Sequence of chain 1.I:
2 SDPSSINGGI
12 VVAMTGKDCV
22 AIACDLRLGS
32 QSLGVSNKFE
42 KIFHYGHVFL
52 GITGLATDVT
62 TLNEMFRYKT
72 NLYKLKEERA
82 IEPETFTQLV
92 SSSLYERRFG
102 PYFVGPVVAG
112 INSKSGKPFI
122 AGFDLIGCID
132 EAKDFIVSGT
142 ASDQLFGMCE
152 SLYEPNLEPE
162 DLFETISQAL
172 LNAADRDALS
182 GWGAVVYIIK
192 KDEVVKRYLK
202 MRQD

Sequence of chain 1.H:
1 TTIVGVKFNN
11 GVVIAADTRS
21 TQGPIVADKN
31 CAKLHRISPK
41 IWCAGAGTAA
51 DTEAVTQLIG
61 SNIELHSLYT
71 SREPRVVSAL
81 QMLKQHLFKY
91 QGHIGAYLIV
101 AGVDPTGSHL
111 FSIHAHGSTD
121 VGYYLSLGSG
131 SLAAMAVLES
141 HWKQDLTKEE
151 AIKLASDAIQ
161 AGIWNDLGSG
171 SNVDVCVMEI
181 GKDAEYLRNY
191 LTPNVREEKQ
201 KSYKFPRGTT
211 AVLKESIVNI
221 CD

Binding-site contacts:
Ligand atom C38 contacts residue GLY47 of chain 1.H at 3.6 Å.
Ligand atom C58 contacts residue THR1 of chain 1.H at 2.6 Å.
Ligand atom C44 contacts residue THR1 of chain 1.H at 3.6 Å.
Ligand atom O29 contacts residue ALA49 of chain 1.H at 3.0 Å (h-bond).
Ligand atom C15 contacts residue THR48 of chain 1.H at 3.6 Å.
Ligand atom O60 contacts residue SER129 of chain 1.H at 3.2 Å (h-bond).
Ligand atom C37 contacts residue THR48 of chain 1.H at 3.7 Å.
Ligand atom O48 contacts residue ALA46 of chain 1.H at 3.7 Å.
Ligand atom C27 contacts residue ALA27 of chain 1.H at 3.4 Å (hydrophobic).
Ligand atom O40 contacts residue SER20 of chain 1.H at 3.4 Å (h-bond).
Ligand atom O48 contacts residue GLY47 of chain 1.H at 3.0 Å (h-bond).
Ligand atom O21 contacts residue GLN22 of chain 1.H at 3.6 Å.
Ligand atom C59 contacts residue THR1 of chain 1.H at 2.5 Å.
Ligand atom O40 contacts residue THR21 of chain 1.H at 3.1 Å (h-bond).
Ligand atom C43 contacts residue GLY47 of chain 1.H at 3.5 Å.
Ligand atom C39 contacts residue GLY47 of chain 1.H at 3.7 Å.
Ligand atom O48 contacts residue MES1 of chain 1.FA at 2.5 Å (h-bond).
Ligand atom N41 contacts residue THR1 of chain 1.H at 3.6 Å.
Ligand atom C58 contacts residue ARG19 of chain 1.H at 3.5 Å.
Ligand atom N22 contacts residue ASP125 of chain 1.I at 3.1 Å (salt-bridge).
Ligand atom N30 contacts residue THR21 of chain 1.H at 3.0 Å (h-bond).
Ligand atom C43 contacts residue THR1 of chain 1.H at 2.7 Å.
Ligand atom C31 contacts residue GLY47 of chain 1.H at 3.5 Å.
Ligand atom C23 contacts residue THR21 of chain 1.H at 3.5 Å.
Ligand atom N41 contacts residue GLY47 of chain 1.H at 3.0 Å (h-bond).
Ligand atom C27 contacts residue THR21 of chain 1.H at 3.6 Å.
Ligand atom C47 contacts residue THR1 of chain 1.H at 1.4 Å.
Ligand atom C24 contacts residue ALA49 of chain 1.H at 3.7 Å (hydrophobic).
Ligand atom C59 contacts residue MES1 of chain 1.FA at 3.5 Å.
Ligand atom O60 contacts residue MES1 of chain 1.FA at 2.7 Å (h-bond).
Ligand atom C51 contacts residue THR1 of chain 1.H at 1.5 Å.
Ligand atom C58 contacts residue GLY168 of chain 1.H at 3.1 Å.
Ligand atom O48 contacts residue THR1 of chain 1.H at 2.3 Å (h-bond).
Ligand atom C46 contacts residue SER20 of chain 1.H at 3.6 Å.
Ligand atom O9 contacts residue ASP125 of chain 1.I at 3.5 Å.
Ligand atom C42 contacts residue THR1 of chain 1.H at 2.3 Å.
Ligand atom C26 contacts residue CYS129 of chain 1.I at 3.7 Å (hydrophobic).
Ligand atom C32 contacts residue THR21 of chain 1.H at 3.7 Å.
Ligand atom O60 contacts residue THR1 of chain 1.H at 2.5 Å (h-bond).
Ligand atom C45 contacts residue THR52 of chain 1.H at 3.6 Å.

The small molecule below binds the protein below.
Small molecule (SMILES): CC(C)C[C@H](NC(=O)[C@H](CCc1ccccc1)NC(=O)CN1CCOCC1)C(=O)N[C@@H](Cc1ccccc1)C(=O)N[C@@H](CC(C)C)[C@@H](O)[C@H](C)CO